A small-molecule ligand and the protein it binds are described below.
Small molecule (SMILES): CC(=O)N[C@@H]1[C@@H](O)[C@H](O)[C@@H](CO)O[C@H]1O

Sequence of chain 1.A:
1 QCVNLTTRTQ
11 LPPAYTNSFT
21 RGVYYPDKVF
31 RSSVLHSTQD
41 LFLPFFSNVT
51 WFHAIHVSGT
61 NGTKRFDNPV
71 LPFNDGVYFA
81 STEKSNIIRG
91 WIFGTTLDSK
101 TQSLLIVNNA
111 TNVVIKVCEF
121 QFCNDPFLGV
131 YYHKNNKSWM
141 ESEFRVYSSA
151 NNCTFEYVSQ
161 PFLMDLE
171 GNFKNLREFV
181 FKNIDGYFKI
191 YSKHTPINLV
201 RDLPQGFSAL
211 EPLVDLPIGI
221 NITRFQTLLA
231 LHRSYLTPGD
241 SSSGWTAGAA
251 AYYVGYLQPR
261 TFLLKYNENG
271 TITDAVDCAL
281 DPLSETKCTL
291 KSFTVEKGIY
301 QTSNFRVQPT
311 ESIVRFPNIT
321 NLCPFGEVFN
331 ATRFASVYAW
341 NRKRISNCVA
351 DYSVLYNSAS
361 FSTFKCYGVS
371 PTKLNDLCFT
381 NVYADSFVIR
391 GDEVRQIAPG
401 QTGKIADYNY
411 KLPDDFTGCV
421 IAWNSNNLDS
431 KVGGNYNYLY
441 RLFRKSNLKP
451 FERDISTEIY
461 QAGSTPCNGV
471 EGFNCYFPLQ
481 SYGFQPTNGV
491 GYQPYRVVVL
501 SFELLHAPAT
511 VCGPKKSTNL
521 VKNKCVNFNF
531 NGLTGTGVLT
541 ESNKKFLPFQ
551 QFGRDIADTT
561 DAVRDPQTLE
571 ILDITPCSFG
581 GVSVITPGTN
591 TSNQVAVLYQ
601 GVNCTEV

Binding-site contacts:
Ligand atom C6 contacts residue GLU268 of chain 1.A at 3.6 Å.
Ligand atom C1 contacts residue ASN269 of chain 1.A at 1.4 Å.
Ligand atom O5 contacts residue ASN267 of chain 1.A at 4.3 Å.
Ligand atom C7 contacts residue ASN269 of chain 1.A at 4.0 Å.
Ligand atom O5 contacts residue ASN269 of chain 1.A at 2.4 Å (h-bond).
Ligand atom C2 contacts residue ASN269 of chain 1.A at 2.5 Å.
Ligand atom C2 contacts residue GLU268 of chain 1.A at 4.4 Å.
Ligand atom O7 contacts residue ASN269 of chain 1.A at 4.1 Å.
Ligand atom O6 contacts residue ASN267 of chain 1.A at 4.3 Å.
Ligand atom C4 contacts residue GLU268 of chain 1.A at 3.7 Å.
Ligand atom C4 contacts residue ASN269 of chain 1.A at 4.3 Å.
Ligand atom O5 contacts residue GLU268 of chain 1.A at 3.6 Å.
Ligand atom N2 contacts residue ASN269 of chain 1.A at 2.9 Å (h-bond).
Ligand atom C3 contacts residue ASN269 of chain 1.A at 3.8 Å.
Ligand atom C5 contacts residue GLU268 of chain 1.A at 3.8 Å.
Ligand atom C5 contacts residue ASN269 of chain 1.A at 3.7 Å.